The small molecule below binds the protein below.
Small molecule (SMILES): CCN(CC)CCNC(=O)c1c(C)[nH]c(/C=C2\C(=O)Nc3ccc(F)cc32)c1C

Sequence of chain 1.A:
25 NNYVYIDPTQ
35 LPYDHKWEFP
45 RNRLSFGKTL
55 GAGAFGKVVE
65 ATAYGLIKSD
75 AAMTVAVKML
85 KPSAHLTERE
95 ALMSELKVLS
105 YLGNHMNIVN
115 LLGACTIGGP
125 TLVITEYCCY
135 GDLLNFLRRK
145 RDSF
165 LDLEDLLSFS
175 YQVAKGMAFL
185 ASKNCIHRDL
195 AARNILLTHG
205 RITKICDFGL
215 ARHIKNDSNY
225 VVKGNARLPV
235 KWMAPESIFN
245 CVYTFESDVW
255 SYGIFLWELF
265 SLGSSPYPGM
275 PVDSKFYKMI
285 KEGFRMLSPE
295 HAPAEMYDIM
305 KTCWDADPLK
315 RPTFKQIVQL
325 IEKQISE

Binding-site contacts:
Ligand atom C14 contacts residue GLY135 of chain 1.A at 3.7 Å.
Ligand atom C4 contacts residue GLY135 of chain 1.A at 3.8 Å.
Ligand atom C3 contacts residue LEU54 of chain 1.A at 3.7 Å (hydrophobic).
Ligand atom C19 contacts residue GLY135 of chain 1.A at 3.8 Å.
Ligand atom N24 contacts residue GLU130 of chain 1.A at 3.0 Å (salt-bridge).
Ligand atom C14 contacts residue CYS132 of chain 1.A at 3.7 Å (hydrophobic).
Ligand atom N24 contacts residue CYS132 of chain 1.A at 3.9 Å.
Ligand atom C20 contacts residue LEU200 of chain 1.A at 3.6 Å (hydrophobic).
Ligand atom O27 contacts residue CYS132 of chain 1.A at 2.6 Å (h-bond).
Ligand atom F29 contacts residue PHE212 of chain 1.A at 3.8 Å.
Ligand atom C12 contacts residue LEU54 of chain 1.A at 3.8 Å (hydrophobic).
Ligand atom F29 contacts residue CYS210 of chain 1.A at 3.9 Å.
Ligand atom C4 contacts residue CYS133 of chain 1.A at 3.5 Å (hydrophobic).
Ligand atom N24 contacts residue ALA80 of chain 1.A at 3.5 Å.
Ligand atom F29 contacts residue VAL62 of chain 1.A at 3.6 Å.
Ligand atom C6 contacts residue CYS210 of chain 1.A at 3.9 Å (hydrophobic).
Ligand atom C21 contacts residue CYS132 of chain 1.A at 3.5 Å (hydrophobic).
Ligand atom N23 contacts residue LEU54 of chain 1.A at 3.9 Å.
Ligand atom O27 contacts residue TYR131 of chain 1.A at 3.5 Å.
Ligand atom C16 contacts residue GLU130 of chain 1.A at 3.8 Å.
Ligand atom C16 contacts residue ALA80 of chain 1.A at 3.8 Å (hydrophobic).
Ligand atom C6 contacts residue ALA80 of chain 1.A at 3.9 Å (hydrophobic).
Ligand atom C15 contacts residue CYS210 of chain 1.A at 3.6 Å (hydrophobic).
Ligand atom C15 contacts residue VAL62 of chain 1.A at 3.9 Å (hydrophobic).
Ligand atom N23 contacts residue CYS132 of chain 1.A at 3.6 Å (h-bond).
Ligand atom C5 contacts residue CYS210 of chain 1.A at 3.4 Å (hydrophobic).
Ligand atom C6 contacts residue THR129 of chain 1.A at 3.5 Å.
Ligand atom F29 contacts residue ASP211 of chain 1.A at 3.7 Å.
Ligand atom C4 contacts residue CYS132 of chain 1.A at 3.2 Å (hydrophobic).
Ligand atom C4 contacts residue TYR131 of chain 1.A at 3.8 Å (hydrophobic).
Ligand atom C16 contacts residue LEU200 of chain 1.A at 3.7 Å (hydrophobic).
Ligand atom C20 contacts residue LEU54 of chain 1.A at 3.8 Å (hydrophobic).
Ligand atom C6 contacts residue GLU130 of chain 1.A at 3.9 Å.
Ligand atom C21 contacts residue LEU54 of chain 1.A at 3.9 Å (hydrophobic).
Ligand atom N25 contacts residue ASP136 of chain 1.A at 3.9 Å.
Ligand atom N24 contacts residue LEU200 of chain 1.A at 3.7 Å.
Ligand atom C7 contacts residue PHE212 of chain 1.A at 3.7 Å (hydrophobic).
Ligand atom C21 contacts residue LEU200 of chain 1.A at 3.7 Å (hydrophobic).
Ligand atom C17 contacts residue LEU200 of chain 1.A at 3.6 Å (hydrophobic).
Ligand atom C14 contacts residue LEU54 of chain 1.A at 3.9 Å (hydrophobic).